Binding-site contacts:
Ligand atom CA6 contacts residue ASN269 of chain 1.A at 3.3 Å.
Ligand atom N1 contacts residue ASP316 of chain 1.B at 2.5 Å (salt-bridge).
Ligand atom C6 contacts residue GLY319 of chain 1.A at 3.2 Å.
Ligand atom OE7 contacts residue ASP316 of chain 1.A at 3.0 Å (salt-bridge).
Ligand atom OE1 contacts residue ASP316 of chain 1.B at 3.2 Å (salt-bridge).
Ligand atom SG5 contacts residue MSE317 of chain 1.A at 3.5 Å.
Ligand atom OE1 contacts residue GLN272 of chain 1.B at 3.1 Å (h-bond).
Ligand atom OE5 contacts residue TYR156 of chain 1.B at 2.7 Å (h-bond).
Ligand atom CA1 contacts residue ASN269 of chain 1.B at 3.3 Å.
Ligand atom N6 contacts residue ASP316 of chain 1.A at 2.3 Å (salt-bridge).
Ligand atom CA1 contacts residue ASP316 of chain 1.B at 3.1 Å.
Ligand atom OE4 contacts residue TYR156 of chain 1.A at 2.3 Å (h-bond).
Ligand atom OE7 contacts residue LEU318 of chain 1.A at 2.8 Å (h-bond).
Ligand atom OE1 contacts residue GLY319 of chain 1.B at 2.8 Å (h-bond).
Ligand atom CB6 contacts residue ASN269 of chain 1.A at 3.4 Å.
Ligand atom CG6 contacts residue ASP316 of chain 1.A at 3.1 Å.
Ligand atom OE8 contacts residue MSE320 of chain 1.A at 2.9 Å (h-bond).
Ligand atom OE7 contacts residue GLN272 of chain 1.A at 3.3 Å (h-bond).
Ligand atom N6 contacts residue ASN269 of chain 1.A at 3.0 Å (h-bond).
Ligand atom CB1 contacts residue ASP316 of chain 1.B at 3.1 Å.
Ligand atom OE7 contacts residue GLY319 of chain 1.A at 2.5 Å (h-bond).
Ligand atom CA6 contacts residue ASP316 of chain 1.A at 3.1 Å.
Ligand atom N1 contacts residue GLN272 of chain 1.B at 2.8 Å (h-bond).
Ligand atom C1 contacts residue ASP316 of chain 1.B at 3.5 Å.
Ligand atom OE2 contacts residue GLY319 of chain 1.B at 3.4 Å.
Ligand atom OE2 contacts residue MSE320 of chain 1.B at 3.1 Å (h-bond).
Ligand atom N1 contacts residue ASN269 of chain 1.B at 2.8 Å (h-bond).
Ligand atom C3 contacts residue TYR156 of chain 1.A at 3.4 Å (hydrophobic).
Ligand atom C4 contacts residue TYR156 of chain 1.B at 3.4 Å (hydrophobic).
Ligand atom N6 contacts residue GLN272 of chain 1.A at 2.5 Å (h-bond).
Ligand atom OE1 contacts residue MSE317 of chain 1.B at 3.4 Å.
Ligand atom OE7 contacts residue MSE317 of chain 1.A at 3.0 Å.
Ligand atom OE8 contacts residue GLY319 of chain 1.A at 3.2 Å (h-bond).
Ligand atom CB5 contacts residue MSE317 of chain 1.A at 3.4 Å.
Ligand atom HG1 contacts residue MSE317 of chain 1.A at 3.3 Å.
Ligand atom O1 contacts residue PO41 of chain 1.K at 3.4 Å (h-bond).
Ligand atom OE1 contacts residue LEU318 of chain 1.B at 3.4 Å (h-bond).
Ligand atom OE8 contacts residue MSE317 of chain 1.A at 3.4 Å (h-bond).
Ligand atom SG2 contacts residue MSE317 of chain 1.B at 3.3 Å.
Ligand atom C6 contacts residue ASP316 of chain 1.A at 3.1 Å.

Sequence of chain 1.B:
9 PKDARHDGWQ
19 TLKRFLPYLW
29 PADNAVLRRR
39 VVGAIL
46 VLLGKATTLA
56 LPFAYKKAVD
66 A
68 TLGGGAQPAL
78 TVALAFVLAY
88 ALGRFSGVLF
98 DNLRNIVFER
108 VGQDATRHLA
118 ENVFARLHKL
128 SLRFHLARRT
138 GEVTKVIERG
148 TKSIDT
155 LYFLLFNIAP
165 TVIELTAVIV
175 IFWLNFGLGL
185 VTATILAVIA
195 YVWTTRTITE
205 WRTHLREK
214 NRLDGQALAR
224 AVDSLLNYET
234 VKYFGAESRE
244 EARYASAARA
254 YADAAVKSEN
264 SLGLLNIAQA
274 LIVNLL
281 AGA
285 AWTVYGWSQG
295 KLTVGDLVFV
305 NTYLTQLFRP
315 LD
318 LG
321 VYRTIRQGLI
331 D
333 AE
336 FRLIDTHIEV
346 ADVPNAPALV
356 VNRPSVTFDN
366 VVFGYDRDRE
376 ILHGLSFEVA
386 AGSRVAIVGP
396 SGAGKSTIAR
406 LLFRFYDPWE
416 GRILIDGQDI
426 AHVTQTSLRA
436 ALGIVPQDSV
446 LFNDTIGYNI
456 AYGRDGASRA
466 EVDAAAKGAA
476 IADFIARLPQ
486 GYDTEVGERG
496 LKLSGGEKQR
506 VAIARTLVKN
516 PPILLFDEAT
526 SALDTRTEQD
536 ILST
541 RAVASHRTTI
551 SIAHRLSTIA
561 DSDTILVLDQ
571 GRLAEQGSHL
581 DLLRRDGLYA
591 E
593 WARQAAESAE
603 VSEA

This protein binds this small molecule.
Small molecule (SMILES): N[C@@H](CCC(=O)N[C@@H](CS[Hg]SC[C@H](NC(=O)CC[C@H](N)C(=O)O)C(=O)NCC(=O)O)C(=O)NCC(=O)O)C(=O)O

Sequence of chain 1.A:
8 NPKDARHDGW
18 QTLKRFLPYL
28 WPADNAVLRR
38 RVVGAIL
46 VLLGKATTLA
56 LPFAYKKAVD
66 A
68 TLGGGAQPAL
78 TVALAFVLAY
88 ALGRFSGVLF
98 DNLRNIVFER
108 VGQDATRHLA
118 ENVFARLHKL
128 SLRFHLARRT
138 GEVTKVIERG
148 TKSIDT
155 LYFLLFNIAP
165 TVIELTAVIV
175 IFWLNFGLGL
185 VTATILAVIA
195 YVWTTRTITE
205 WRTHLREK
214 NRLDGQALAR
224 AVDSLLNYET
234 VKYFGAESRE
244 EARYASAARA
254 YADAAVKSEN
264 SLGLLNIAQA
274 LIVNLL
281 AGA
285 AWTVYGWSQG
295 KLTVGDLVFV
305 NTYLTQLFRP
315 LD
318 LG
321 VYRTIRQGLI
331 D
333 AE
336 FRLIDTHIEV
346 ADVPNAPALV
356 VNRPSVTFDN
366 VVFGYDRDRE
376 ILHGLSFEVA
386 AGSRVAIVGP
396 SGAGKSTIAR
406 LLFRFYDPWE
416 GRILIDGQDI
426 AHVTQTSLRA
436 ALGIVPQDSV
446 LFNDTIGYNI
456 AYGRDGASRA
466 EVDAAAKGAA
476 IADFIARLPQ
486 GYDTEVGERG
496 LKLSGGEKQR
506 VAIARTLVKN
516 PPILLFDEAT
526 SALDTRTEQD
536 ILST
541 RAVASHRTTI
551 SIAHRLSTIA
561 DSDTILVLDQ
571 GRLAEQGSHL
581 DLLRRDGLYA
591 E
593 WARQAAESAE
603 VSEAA